The protein below binds the small molecule below.
Small molecule (SMILES): c1ccn2->[Ru+2]3(n4ccnc4)(<-n4ccccc4-c2c1)<-n1ccccc1-c1ccccn->31

Sequence of chain 2.A:
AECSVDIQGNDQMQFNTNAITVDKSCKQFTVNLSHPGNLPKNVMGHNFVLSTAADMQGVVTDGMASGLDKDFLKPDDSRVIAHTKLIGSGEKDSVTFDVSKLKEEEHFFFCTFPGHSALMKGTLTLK

Binding-site contacts:
Ligand atom CG contacts residue THR126 of chain 2.A at 3.5 Å.
Ligand atom ND1 contacts residue LYS128 of chain 2.A at 3.9 Å.
Ligand atom C3 contacts residue HIS107 of chain 2.A at 3.5 Å.
Ligand atom N37 contacts residue THR126 of chain 2.A at 4.1 Å.
Ligand atom C31 contacts residue LYS128 of chain 2.A at 3.8 Å.
Ligand atom C6 contacts residue HIS107 of chain 2.A at 4.0 Å.
Ligand atom CD2 contacts residue GLU106 of chain 2.A at 3.2 Å.
Ligand atom C35 contacts residue THR126 of chain 2.A at 3.3 Å.
Ligand atom C12 contacts residue HIS107 of chain 2.A at 3.4 Å.
Ligand atom N26 contacts residue HIS107 of chain 2.A at 3.9 Å.
Ligand atom C36 contacts residue HIS107 of chain 2.A at 2.8 Å.
Ligand atom C35 contacts residue HIS107 of chain 2.A at 4.0 Å.
Ligand atom C6 contacts residue GLU106 of chain 2.A at 3.8 Å.
Ligand atom C7 contacts residue HIS107 of chain 2.A at 3.2 Å.
Ligand atom CG contacts residue GLU106 of chain 2.A at 3.6 Å.
Ligand atom CE1 contacts residue HIS107 of chain 2.A at 3.5 Å.
Ligand atom C8 contacts residue HIS107 of chain 2.A at 3.2 Å.
Ligand atom C3 contacts residue GLU106 of chain 2.A at 3.2 Å.
Ligand atom C34 contacts residue THR126 of chain 2.A at 3.9 Å.
Ligand atom C9 contacts residue HIS107 of chain 2.A at 4.1 Å.
Ligand atom C32 contacts residue LYS128 of chain 2.A at 4.0 Å.
Ligand atom CE1 contacts residue GLU106 of chain 2.A at 3.6 Å.
Ligand atom CG contacts residue HIS107 of chain 2.A at 3.3 Å.
Ligand atom N2 contacts residue HIS107 of chain 2.A at 2.7 Å (h-bond).
Ligand atom RU contacts residue HIS107 of chain 2.A at 2.1 Å.
Ligand atom C4 contacts residue GLU106 of chain 2.A at 2.7 Å.
Ligand atom C33 contacts residue LYS128 of chain 2.A at 3.9 Å.
Ligand atom N37 contacts residue HIS107 of chain 2.A at 2.8 Å (h-bond).
Ligand atom C30 contacts residue LYS128 of chain 2.A at 3.4 Å.
Ligand atom N2 contacts residue GLU106 of chain 2.A at 3.8 Å.
Ligand atom N13 contacts residue HIS107 of chain 2.A at 2.6 Å (h-bond).
Ligand atom C36 contacts residue THR126 of chain 2.A at 3.4 Å.
Ligand atom ND1 contacts residue HIS107 of chain 2.A at 2.8 Å (h-bond).
Ligand atom C32 contacts residue HIS107 of chain 2.A at 4.1 Å.
Ligand atom C5 contacts residue GLU106 of chain 2.A at 3.1 Å.
Ligand atom C29 contacts residue LYS128 of chain 2.A at 4.0 Å.
Ligand atom CG contacts residue LYS128 of chain 2.A at 3.3 Å.
Ligand atom CD2 contacts residue LYS128 of chain 2.A at 3.8 Å.
Ligand atom C35 contacts residue THR124 of chain 2.A at 3.7 Å.
Ligand atom NE2 contacts residue GLU106 of chain 2.A at 3.2 Å.